Binding-site contacts:
Ligand atom C5 contacts residue ASN403 of chain 1.B at 3.6 Å.
Ligand atom O5 contacts residue ARG407 of chain 1.B at 3.3 Å (salt-bridge).
Ligand atom C2 contacts residue ASN403 of chain 1.B at 2.4 Å.
Ligand atom C1 contacts residue ARG407 of chain 1.B at 3.4 Å.
Ligand atom C8 contacts residue PHE399 of chain 1.B at 4.3 Å (hydrophobic).
Ligand atom C3 contacts residue ASN403 of chain 1.B at 3.8 Å.
Ligand atom N2 contacts residue GLU11 of chain 1.B at 4.1 Å.
Ligand atom C4 contacts residue ARG407 of chain 1.B at 4.4 Å.
Ligand atom C6 contacts residue ARG407 of chain 1.B at 3.4 Å.
Ligand atom C7 contacts residue ASN403 of chain 1.B at 3.7 Å.
Ligand atom O7 contacts residue ARG407 of chain 1.B at 4.4 Å.
Ligand atom C8 contacts residue GLU11 of chain 1.B at 4.2 Å.
Ligand atom C7 contacts residue GLU11 of chain 1.B at 4.4 Å.
Ligand atom C1 contacts residue ASN403 of chain 1.B at 1.4 Å.
Ligand atom N2 contacts residue ASN403 of chain 1.B at 2.9 Å (h-bond).
Ligand atom O5 contacts residue ASN403 of chain 1.B at 2.4 Å (h-bond).
Ligand atom C4 contacts residue ASN403 of chain 1.B at 4.2 Å.
Ligand atom C5 contacts residue ARG407 of chain 1.B at 3.1 Å.
Ligand atom C8 contacts residue ARG407 of chain 1.B at 4.3 Å.
Ligand atom C7 contacts residue ARG407 of chain 1.B at 4.2 Å.
Ligand atom C8 contacts residue TRP396 of chain 1.B at 3.7 Å (hydrophobic).
Ligand atom C8 contacts residue ALA8 of chain 1.B at 3.7 Å (hydrophobic).
Ligand atom O7 contacts residue ASN403 of chain 1.B at 4.0 Å.

Sequence of chain 1.B:
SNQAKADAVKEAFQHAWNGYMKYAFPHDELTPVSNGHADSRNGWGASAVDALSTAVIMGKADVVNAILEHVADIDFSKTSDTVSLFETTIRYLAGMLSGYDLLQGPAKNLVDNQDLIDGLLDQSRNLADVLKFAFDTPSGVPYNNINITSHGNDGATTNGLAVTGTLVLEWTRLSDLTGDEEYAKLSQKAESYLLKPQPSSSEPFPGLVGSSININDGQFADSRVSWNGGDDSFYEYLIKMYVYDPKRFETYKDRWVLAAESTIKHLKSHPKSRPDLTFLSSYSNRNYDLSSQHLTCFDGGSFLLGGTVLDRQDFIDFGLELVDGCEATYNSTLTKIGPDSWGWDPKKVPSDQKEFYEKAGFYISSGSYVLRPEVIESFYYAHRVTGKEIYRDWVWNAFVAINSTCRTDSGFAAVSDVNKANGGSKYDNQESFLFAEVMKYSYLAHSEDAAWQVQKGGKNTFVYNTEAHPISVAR

A protein and the small-molecule ligand that binds it are described below.
Small molecule (SMILES): CC(=O)N[C@H]1[C@H](O[C@H]2[C@H](O)[C@@H](NC(C)=O)CO[C@@H]2CO)O[C@H](CO)[C@@H](O)[C@@H]1O